The protein below binds the small molecule below.
Small molecule (SMILES): O=C(O)Cc1cc(I)c(Oc2ccc(O)c(I)c2)c(I)c1

Binding-site contacts:
Ligand atom C7 contacts residue LEU136 of chain 1.A at 4.0 Å (hydrophobic).
Ligand atom C10 contacts residue MET116 of chain 1.A at 3.9 Å (hydrophobic).
Ligand atom O3 contacts residue ALA123 of chain 1.A at 3.6 Å.
Ligand atom I1 contacts residue ILE81 of chain 1.A at 3.9 Å.
Ligand atom I1 contacts residue PHE78 of chain 1.A at 3.4 Å.
Ligand atom C1 contacts residue MET119 of chain 1.A at 4.0 Å (hydrophobic).
Ligand atom C12 contacts residue ILE82 of chain 1.A at 4.0 Å (hydrophobic).
Ligand atom C14 contacts residue ASN137 of chain 1.A at 3.2 Å.
Ligand atom O4 contacts residue ARG126 of chain 1.A at 2.9 Å (salt-bridge).
Ligand atom O3 contacts residue THR135 of chain 1.A at 4.0 Å.
Ligand atom C10 contacts residue HIS241 of chain 1.A at 3.3 Å.
Ligand atom C8 contacts residue LEU152 of chain 1.A at 3.5 Å (hydrophobic).
Ligand atom C10 contacts residue ILE82 of chain 1.A at 3.7 Å (hydrophobic).
Ligand atom O4 contacts residue ASN137 of chain 1.A at 3.3 Å (h-bond).
Ligand atom I3 contacts residue ILE159 of chain 1.A at 3.7 Å.
Ligand atom O1 contacts residue MET248 of chain 1.A at 3.5 Å.
Ligand atom O3 contacts residue ASN137 of chain 1.A at 2.9 Å (h-bond).
Ligand atom O1 contacts residue PHE261 of chain 1.A at 3.6 Å.
Ligand atom O1 contacts residue HIS241 of chain 1.A at 2.7 Å (h-bond).
Ligand atom C6 contacts residue LEU152 of chain 1.A at 3.7 Å (hydrophobic).
Ligand atom C3 contacts residue ASN137 of chain 1.A at 3.5 Å.
Ligand atom C13 contacts residue ALA85 of chain 1.A at 4.0 Å (hydrophobic).
Ligand atom C11 contacts residue MET119 of chain 1.A at 3.4 Å (hydrophobic).
Ligand atom O3 contacts residue LEU136 of chain 1.A at 3.3 Å.
Ligand atom O3 contacts residue ARG126 of chain 1.A at 3.0 Å (salt-bridge).
Ligand atom C3 contacts residue ALA85 of chain 1.A at 3.9 Å (hydrophobic).
Ligand atom C14 contacts residue ARG126 of chain 1.A at 3.6 Å.
Ligand atom C13 contacts residue ASN137 of chain 1.A at 3.5 Å.
Ligand atom I2 contacts residue PHE75 of chain 1.A at 3.9 Å.
Ligand atom O4 contacts residue ARG122 of chain 1.A at 3.7 Å.
Ligand atom C8 contacts residue HIS241 of chain 1.A at 3.4 Å.
Ligand atom I2 contacts residue PHE78 of chain 1.A at 4.0 Å.
Ligand atom C11 contacts residue ALA123 of chain 1.A at 3.7 Å (hydrophobic).
Ligand atom C8 contacts residue ILE82 of chain 1.A at 3.9 Å (hydrophobic).
Ligand atom I2 contacts residue GLY150 of chain 1.A at 3.7 Å.
Ligand atom O1 contacts residue LEU152 of chain 1.A at 3.6 Å.
Ligand atom C9 contacts residue LEU136 of chain 1.A at 3.8 Å (hydrophobic).
Ligand atom C1 contacts residue ASN137 of chain 1.A at 3.9 Å.
Ligand atom O2 contacts residue LEU136 of chain 1.A at 3.9 Å.
Ligand atom C13 contacts residue MET119 of chain 1.A at 3.7 Å (hydrophobic).

Sequence of chain 1.A:
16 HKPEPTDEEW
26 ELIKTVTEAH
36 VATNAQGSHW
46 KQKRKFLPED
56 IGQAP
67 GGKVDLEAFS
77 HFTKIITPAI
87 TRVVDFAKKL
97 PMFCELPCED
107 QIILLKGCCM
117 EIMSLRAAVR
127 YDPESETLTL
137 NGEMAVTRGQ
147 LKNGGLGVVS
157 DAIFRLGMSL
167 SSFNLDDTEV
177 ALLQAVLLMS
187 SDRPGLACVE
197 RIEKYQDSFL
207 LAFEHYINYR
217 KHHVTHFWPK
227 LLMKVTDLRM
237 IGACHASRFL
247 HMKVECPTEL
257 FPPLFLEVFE